Binding-site contacts:
Ligand atom N05 contacts residue GLN139 of chain 1.A at 3.6 Å (h-bond).
Ligand atom C10 contacts residue ILE18 of chain 1.A at 3.6 Å (hydrophobic).
Ligand atom N01 contacts residue LEU91 of chain 1.A at 2.9 Å (h-bond).
Ligand atom N04 contacts residue ILE18 of chain 1.A at 3.8 Å.
Ligand atom C08 contacts residue LEU142 of chain 1.A at 3.6 Å (hydrophobic).
Ligand atom C20 contacts residue GLN139 of chain 1.A at 3.5 Å.
Ligand atom C13 contacts residue LEU142 of chain 1.A at 3.5 Å (hydrophobic).
Ligand atom C13 contacts residue ALA39 of chain 1.A at 3.6 Å (hydrophobic).
Ligand atom N02 contacts residue LEU142 of chain 1.A at 3.4 Å.
Ligand atom C14 contacts residue GLN93 of chain 1.A at 3.7 Å.
Ligand atom C13 contacts residue GLU89 of chain 1.A at 4.0 Å.
Ligand atom O23 contacts residue ALA39 of chain 1.A at 3.9 Å.
Ligand atom N02 contacts residue ALA39 of chain 1.A at 3.4 Å.
Ligand atom C11 contacts residue ILE18 of chain 1.A at 3.6 Å (hydrophobic).
Ligand atom C14 contacts residue HIS92 of chain 1.A at 3.9 Å.
Ligand atom C22 contacts residue GLN139 of chain 1.A at 3.9 Å.
Ligand atom N06 contacts residue VAL26 of chain 1.A at 3.9 Å.
Ligand atom N02 contacts residue GLU89 of chain 1.A at 3.1 Å (salt-bridge).
Ligand atom C10 contacts residue LEU142 of chain 1.A at 4.0 Å (hydrophobic).
Ligand atom C15 contacts residue HIS92 of chain 1.A at 3.6 Å.
Ligand atom O23 contacts residue LEU91 of chain 1.A at 3.0 Å (h-bond).
Ligand atom O25 contacts residue LYS41 of chain 1.A at 3.7 Å.
Ligand atom C14 contacts residue LEU142 of chain 1.A at 3.9 Å (hydrophobic).
Ligand atom C19 contacts residue PHE90 of chain 1.A at 3.7 Å (hydrophobic).
Ligand atom C14 contacts residue ASP94 of chain 1.A at 4.0 Å.
Ligand atom C16 contacts residue ASP94 of chain 1.A at 3.6 Å.
Ligand atom C18 contacts residue PHE90 of chain 1.A at 4.0 Å (hydrophobic).
Ligand atom C19 contacts residue LEU91 of chain 1.A at 3.4 Å (hydrophobic).
Ligand atom O23 contacts residue PHE90 of chain 1.A at 3.4 Å.
Ligand atom C19 contacts residue HIS92 of chain 1.A at 3.5 Å.
Ligand atom N01 contacts residue LEU142 of chain 1.A at 3.8 Å.
Ligand atom C15 contacts residue LEU91 of chain 1.A at 3.6 Å (hydrophobic).
Ligand atom C18 contacts residue HIS92 of chain 1.A at 3.9 Å.
Ligand atom C09 contacts residue LEU142 of chain 1.A at 3.8 Å (hydrophobic).
Ligand atom O25 contacts residue VAL26 of chain 1.A at 3.1 Å.
Ligand atom C16 contacts residue HIS92 of chain 1.A at 4.0 Å.
Ligand atom O23 contacts residue GLU89 of chain 1.A at 4.0 Å.
Ligand atom C13 contacts residue LEU91 of chain 1.A at 4.0 Å (hydrophobic).
Ligand atom C14 contacts residue LEU91 of chain 1.A at 3.1 Å (hydrophobic).
Ligand atom C15 contacts residue GLN93 of chain 1.A at 4.0 Å.

This small molecule binds to this protein.
Small molecule (SMILES): NCCCNc1cc(NCc2cccnc2)c(C(N)=O)cc1[N+](=O)[O-]

Sequence of chain 1.A:
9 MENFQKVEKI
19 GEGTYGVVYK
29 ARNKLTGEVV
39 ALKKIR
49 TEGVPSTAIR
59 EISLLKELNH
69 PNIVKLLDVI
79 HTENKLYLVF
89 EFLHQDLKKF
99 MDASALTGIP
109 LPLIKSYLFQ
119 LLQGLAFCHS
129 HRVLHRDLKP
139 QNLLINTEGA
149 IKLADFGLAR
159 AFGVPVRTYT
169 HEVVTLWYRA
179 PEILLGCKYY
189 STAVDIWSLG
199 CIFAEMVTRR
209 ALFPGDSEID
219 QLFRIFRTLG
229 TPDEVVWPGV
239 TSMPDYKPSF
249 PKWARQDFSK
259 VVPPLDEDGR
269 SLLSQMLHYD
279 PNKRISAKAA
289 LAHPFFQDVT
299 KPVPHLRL